The protein below binds the small molecule below.
Small molecule (SMILES): O=C(CCl)N1N=C(c2ccccc2)C[C@@H]1c1cccc2nccnc12

Sequence of chain 1.A:
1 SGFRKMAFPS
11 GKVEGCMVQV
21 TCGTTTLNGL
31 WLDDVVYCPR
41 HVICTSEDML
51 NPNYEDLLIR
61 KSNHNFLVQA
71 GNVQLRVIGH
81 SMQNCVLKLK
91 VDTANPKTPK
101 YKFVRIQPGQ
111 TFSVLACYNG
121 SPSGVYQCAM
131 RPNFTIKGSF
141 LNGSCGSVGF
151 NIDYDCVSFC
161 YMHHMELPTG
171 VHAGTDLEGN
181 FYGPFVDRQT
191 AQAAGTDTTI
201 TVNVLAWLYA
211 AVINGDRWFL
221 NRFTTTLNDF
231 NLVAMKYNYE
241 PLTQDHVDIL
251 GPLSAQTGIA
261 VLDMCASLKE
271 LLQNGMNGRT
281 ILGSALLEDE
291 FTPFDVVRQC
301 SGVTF

Binding-site contacts:
Ligand atom C12 contacts residue HIS41 of chain 1.A at 3.8 Å.
Ligand atom N2 contacts residue ASN142 of chain 1.A at 3.2 Å.
Ligand atom C contacts residue CYS145 of chain 1.A at 1.8 Å (hydrophobic).
Ligand atom C contacts residue HIS164 of chain 1.A at 3.3 Å.
Ligand atom C5 contacts residue MET165 of chain 1.A at 3.7 Å (hydrophobic).
Ligand atom C14 contacts residue THR25 of chain 1.A at 3.6 Å.
Ligand atom C14 contacts residue THR26 of chain 1.A at 3.2 Å.
Ligand atom O contacts residue GLY143 of chain 1.A at 2.9 Å (h-bond).
Ligand atom C2 contacts residue IMD1 of chain 1.C at 3.9 Å.
Ligand atom O contacts residue SER144 of chain 1.A at 3.5 Å (h-bond).
Ligand atom C4 contacts residue HIS164 of chain 1.A at 3.8 Å.
Ligand atom C11 contacts residue IMD1 of chain 1.C at 3.9 Å.
Ligand atom C16 contacts residue ASN142 of chain 1.A at 3.4 Å.
Ligand atom C15 contacts residue GLY143 of chain 1.A at 3.8 Å.
Ligand atom C7 contacts residue GLN189 of chain 1.A at 3.7 Å.
Ligand atom O contacts residue CYS145 of chain 1.A at 3.2 Å (h-bond).
Ligand atom C13 contacts residue THR26 of chain 1.A at 3.9 Å.
Ligand atom C13 contacts residue IMD1 of chain 1.C at 3.9 Å.
Ligand atom C13 contacts residue THR25 of chain 1.A at 3.8 Å.
Ligand atom N3 contacts residue THR26 of chain 1.A at 3.9 Å.
Ligand atom C7 contacts residue MET49 of chain 1.A at 4.0 Å (hydrophobic).
Ligand atom C6 contacts residue MET49 of chain 1.A at 3.6 Å (hydrophobic).
Ligand atom N2 contacts residue GLY143 of chain 1.A at 3.7 Å.
Ligand atom N1 contacts residue HIS164 of chain 1.A at 3.5 Å (h-bond).
Ligand atom C6 contacts residue GLN189 of chain 1.A at 3.8 Å.
Ligand atom C4 contacts residue MET165 of chain 1.A at 3.6 Å (hydrophobic).
Ligand atom C contacts residue HIS163 of chain 1.A at 3.7 Å.
Ligand atom C1 contacts residue CYS145 of chain 1.A at 2.5 Å (hydrophobic).
Ligand atom C5 contacts residue MET49 of chain 1.A at 3.8 Å (hydrophobic).
Ligand atom C9 contacts residue IMD1 of chain 1.C at 3.8 Å.
Ligand atom O contacts residue ASN142 of chain 1.A at 3.9 Å.
Ligand atom N1 contacts residue HIS41 of chain 1.A at 3.8 Å.
Ligand atom N contacts residue CYS145 of chain 1.A at 3.2 Å (h-bond).
Ligand atom C18 contacts residue THR26 of chain 1.A at 3.9 Å.
Ligand atom C12 contacts residue IMD1 of chain 1.C at 3.5 Å.
Ligand atom N1 contacts residue CYS145 of chain 1.A at 3.4 Å (h-bond).
Ligand atom O contacts residue LEU141 of chain 1.A at 4.0 Å.
Ligand atom C10 contacts residue ASN142 of chain 1.A at 3.9 Å.
Ligand atom C3 contacts residue IMD1 of chain 1.C at 4.0 Å.
Ligand atom C8 contacts residue IMD1 of chain 1.C at 4.0 Å.